Sequence of chain 50.G:
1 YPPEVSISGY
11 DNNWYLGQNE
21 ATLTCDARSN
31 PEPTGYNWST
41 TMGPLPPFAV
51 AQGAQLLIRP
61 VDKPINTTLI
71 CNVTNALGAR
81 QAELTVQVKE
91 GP

Binding-site contacts:
Ligand atom O7 contacts residue ASN66 of chain 50.G at 4.3 Å.
Ligand atom N2 contacts residue ASN66 of chain 50.G at 2.8 Å (h-bond).
Ligand atom O5 contacts residue ASN66 of chain 50.G at 2.2 Å (h-bond).
Ligand atom N2 contacts residue PRO64 of chain 50.G at 4.3 Å.
Ligand atom C5 contacts residue ASN66 of chain 50.G at 3.5 Å.
Ligand atom C8 contacts residue GLN87 of chain 50.G at 4.5 Å.
Ligand atom N2 contacts residue ILE65 of chain 50.G at 4.4 Å.
Ligand atom C2 contacts residue ASN66 of chain 50.G at 2.2 Å.
Ligand atom C3 contacts residue ASN66 of chain 50.G at 3.6 Å.
Ligand atom O7 contacts residue PRO64 of chain 50.G at 3.9 Å.
Ligand atom C7 contacts residue PRO64 of chain 50.G at 3.8 Å (hydrophobic).
Ligand atom C1 contacts residue ASN66 of chain 50.G at 1.4 Å.
Ligand atom C4 contacts residue ASN66 of chain 50.G at 4.0 Å.
Ligand atom C8 contacts residue PRO64 of chain 50.G at 3.4 Å (hydrophobic).
Ligand atom C7 contacts residue ASN66 of chain 50.G at 4.0 Å.

The small molecule below binds the protein below.
Small molecule (SMILES): CC(=O)N[C@H]1[C@H](O[C@H]2[C@H](O)[C@@H](NC(C)=O)CO[C@@H]2CO[C@@H]2O[C@@H](C)[C@@H](O)[C@@H](O)[C@@H]2O)O[C@H](CO)[C@@H](O[C@@H]2O[C@H](CO)[C@@H](O)[C@H](O)[C@@H]2O)[C@@H]1O